Sequence of chain 1.B:
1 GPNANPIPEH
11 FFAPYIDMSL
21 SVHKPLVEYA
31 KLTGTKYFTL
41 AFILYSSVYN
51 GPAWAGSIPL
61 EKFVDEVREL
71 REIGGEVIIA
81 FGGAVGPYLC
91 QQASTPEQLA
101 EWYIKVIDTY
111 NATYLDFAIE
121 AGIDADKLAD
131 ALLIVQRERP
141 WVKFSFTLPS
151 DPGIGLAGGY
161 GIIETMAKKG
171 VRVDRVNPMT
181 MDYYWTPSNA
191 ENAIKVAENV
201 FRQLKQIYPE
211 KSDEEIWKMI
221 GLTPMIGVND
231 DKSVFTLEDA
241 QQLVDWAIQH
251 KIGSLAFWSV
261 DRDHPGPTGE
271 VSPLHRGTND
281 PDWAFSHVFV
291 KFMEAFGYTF

This protein binds this small molecule.
Small molecule (SMILES): CC(=O)N[C@@H]1[C@H](O[C@H]2[C@H](O)[C@@H](NC(C)=O)[C@H](O[C@H]3[C@H](O)[C@@H](NC(C)=O)[C@@H](O)O[C@@H]3CO)O[C@@H]2CO)O[C@H](CO)[C@@H](O[C@@H]2O[C@H](CO)[C@@H](O)[C@H](O)[C@H]2NC(C)=O)[C@@H]1O

Binding-site contacts:
Ligand atom C8 contacts residue PRO273 of chain 1.B at 3.5 Å (hydrophobic).
Ligand atom C6 contacts residue ASP230 of chain 1.B at 3.5 Å.
Ligand atom C7 contacts residue PHE42 of chain 1.B at 3.2 Å (hydrophobic).
Ligand atom O6 contacts residue PHE42 of chain 1.B at 3.6 Å.
Ligand atom C4 contacts residue GLU120 of chain 1.B at 3.2 Å.
Ligand atom C6 contacts residue TYR184 of chain 1.B at 3.3 Å (hydrophobic).
Ligand atom C8 contacts residue ARG262 of chain 1.B at 3.5 Å.
Ligand atom O7 contacts residue ASP182 of chain 1.B at 3.4 Å (salt-bridge).
Ligand atom C5 contacts residue TYR184 of chain 1.B at 3.5 Å (hydrophobic).
Ligand atom C5 contacts residue ASP182 of chain 1.B at 3.6 Å.
Ligand atom O4 contacts residue TRP258 of chain 1.B at 3.2 Å (h-bond).
Ligand atom C7 contacts residue PRO149 of chain 1.B at 3.3 Å (hydrophobic).
Ligand atom C8 contacts residue MET179 of chain 1.B at 3.4 Å (hydrophobic).
Ligand atom O6 contacts residue ALA84 of chain 1.B at 3.1 Å (h-bond).
Ligand atom O6 contacts residue ASP230 of chain 1.B at 2.6 Å (salt-bridge).
Ligand atom O7 contacts residue MET179 of chain 1.B at 3.5 Å (h-bond).
Ligand atom C8 contacts residue SER150 of chain 1.B at 3.5 Å.
Ligand atom O6 contacts residue PRO149 of chain 1.B at 3.5 Å.
Ligand atom O5 contacts residue MET181 of chain 1.B at 3.2 Å (h-bond).
Ligand atom C1 contacts residue GLU120 of chain 1.B at 3.4 Å.
Ligand atom C5 contacts residue GLU120 of chain 1.B at 3.1 Å.
Ligand atom O3 contacts residue PRO149 of chain 1.B at 3.6 Å.
Ligand atom C6 contacts residue MET179 of chain 1.B at 3.5 Å (hydrophobic).
Ligand atom O7 contacts residue TYR184 of chain 1.B at 2.6 Å (h-bond).
Ligand atom O3 contacts residue ALA84 of chain 1.B at 2.9 Å (h-bond).
Ligand atom C8 contacts residue TRP258 of chain 1.B at 2.8 Å (hydrophobic).
Ligand atom O3 contacts residue PRO273 of chain 1.B at 3.5 Å.
Ligand atom N2 contacts residue MET179 of chain 1.B at 3.4 Å (h-bond).
Ligand atom C2 contacts residue ASP182 of chain 1.B at 3.5 Å.
Ligand atom O3 contacts residue PHE42 of chain 1.B at 3.5 Å.
Ligand atom C8 contacts residue GLY83 of chain 1.B at 3.6 Å.
Ligand atom O6 contacts residue VAL85 of chain 1.B at 3.4 Å (h-bond).
Ligand atom O4 contacts residue GLU120 of chain 1.B at 2.5 Å (salt-bridge).
Ligand atom C7 contacts residue TYR184 of chain 1.B at 3.4 Å (hydrophobic).
Ligand atom C8 contacts residue TYR184 of chain 1.B at 3.5 Å (hydrophobic).
Ligand atom O7 contacts residue ASP230 of chain 1.B at 3.1 Å.
Ligand atom C6 contacts residue GLU120 of chain 1.B at 3.6 Å.
Ligand atom O6 contacts residue MET179 of chain 1.B at 3.4 Å.
Ligand atom C8 contacts residue ALA118 of chain 1.B at 3.4 Å (hydrophobic).
Ligand atom C8 contacts residue GLU120 of chain 1.B at 2.5 Å.